Sequence of chain 1.C:
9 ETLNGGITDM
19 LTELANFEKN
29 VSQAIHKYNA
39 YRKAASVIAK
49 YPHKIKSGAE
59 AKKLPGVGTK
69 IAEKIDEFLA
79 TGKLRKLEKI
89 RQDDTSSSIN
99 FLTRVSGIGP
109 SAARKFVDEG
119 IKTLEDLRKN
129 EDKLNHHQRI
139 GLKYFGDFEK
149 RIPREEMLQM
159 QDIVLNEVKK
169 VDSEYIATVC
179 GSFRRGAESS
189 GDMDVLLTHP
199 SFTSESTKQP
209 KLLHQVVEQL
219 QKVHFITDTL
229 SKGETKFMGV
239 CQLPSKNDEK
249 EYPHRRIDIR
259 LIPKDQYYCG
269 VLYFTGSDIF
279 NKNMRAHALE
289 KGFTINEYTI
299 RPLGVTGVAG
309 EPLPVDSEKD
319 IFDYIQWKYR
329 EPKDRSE

A protein and the small-molecule ligand that binds it are described below.
Small molecule (SMILES): Nc1ncnc2c1ncn2[C@H]1C[C@H](O)[C@@H](CO[P](=O)(O)O[P](=O)(O)OP(=O)(O)O)O1

Binding-site contacts:
Ligand atom PG contacts residue GLY189 of chain 1.C at 3.6 Å.
Ligand atom O3G contacts residue ASP190 of chain 1.C at 4.0 Å.
Ligand atom PG contacts residue SER180 of chain 1.C at 3.2 Å.
Ligand atom O1B contacts residue SER180 of chain 1.C at 4.2 Å.
Ligand atom PB contacts residue MN1 of chain 1.D at 3.3 Å.
Ligand atom O2G contacts residue GLY189 of chain 1.C at 3.7 Å.
Ligand atom O3B contacts residue SER180 of chain 1.C at 3.8 Å.
Ligand atom O5' contacts residue MN1 of chain 1.D at 3.8 Å.
Ligand atom O1G contacts residue SER180 of chain 1.C at 2.9 Å (h-bond).
Ligand atom O2B contacts residue GLY179 of chain 1.C at 3.0 Å.
Ligand atom O2G contacts residue ARG149 of chain 1.C at 3.2 Å (salt-bridge).
Ligand atom O1G contacts residue MN1 of chain 1.D at 2.7 Å.
Ligand atom PB contacts residue SER180 of chain 1.C at 4.0 Å.
Ligand atom PG contacts residue SER188 of chain 1.C at 3.7 Å.
Ligand atom O3A contacts residue MN1 of chain 1.D at 3.2 Å.
Ligand atom O1A contacts residue ASP190 of chain 1.C at 2.6 Å (salt-bridge).
Ligand atom O3G contacts residue MN1 of chain 1.D at 2.9 Å.
Ligand atom O2G contacts residue SER187 of chain 1.C at 4.1 Å.
Ligand atom O1G contacts residue GLY179 of chain 1.C at 4.4 Å.
Ligand atom O1G contacts residue GLY189 of chain 1.C at 3.9 Å.
Ligand atom O2G contacts residue SER180 of chain 1.C at 2.9 Å (h-bond).
Ligand atom PA contacts residue ASP190 of chain 1.C at 4.0 Å.
Ligand atom PB contacts residue GLY179 of chain 1.C at 4.3 Å.
Ligand atom O1G contacts residue SER188 of chain 1.C at 3.1 Å.
Ligand atom O3G contacts residue SER188 of chain 1.C at 4.0 Å.
Ligand atom O1A contacts residue ASP192 of chain 1.C at 2.5 Å (salt-bridge).
Ligand atom O2B contacts residue SER180 of chain 1.C at 3.1 Å (h-bond).
Ligand atom O2B contacts residue ASP192 of chain 1.C at 4.2 Å.
Ligand atom O2A contacts residue MN1 of chain 1.D at 4.4 Å.
Ligand atom PG contacts residue MN1 of chain 1.D at 3.2 Å.
Ligand atom PA contacts residue ASP192 of chain 1.C at 3.5 Å.
Ligand atom O1B contacts residue ARG183 of chain 1.C at 3.7 Å.
Ligand atom PA contacts residue MN1 of chain 1.D at 3.1 Å.
Ligand atom O5' contacts residue ASP192 of chain 1.C at 3.3 Å (salt-bridge).
Ligand atom O1A contacts residue MN1 of chain 1.D at 2.0 Å.
Ligand atom O3B contacts residue MN1 of chain 1.D at 3.3 Å.
Ligand atom O3G contacts residue GLY189 of chain 1.C at 2.9 Å (h-bond).
Ligand atom O3G contacts residue ARG149 of chain 1.C at 4.3 Å.
Ligand atom O2G contacts residue SER188 of chain 1.C at 3.6 Å.
Ligand atom O2B contacts residue MN1 of chain 1.D at 2.8 Å.